Sequence of chain 1.XA:
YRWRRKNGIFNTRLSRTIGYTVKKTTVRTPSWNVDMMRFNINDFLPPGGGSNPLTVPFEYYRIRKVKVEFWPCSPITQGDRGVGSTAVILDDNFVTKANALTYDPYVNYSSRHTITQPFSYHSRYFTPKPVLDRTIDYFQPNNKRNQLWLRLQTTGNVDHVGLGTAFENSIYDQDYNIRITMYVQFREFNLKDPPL

Binding-site contacts:
Ligand atom C5 contacts residue TYR125 of chain 1.D at 4.0 Å (hydrophobic).
Ligand atom OP1 contacts residue TRP71 of chain 1.D at 3.4 Å.
Ligand atom OP2 contacts residue ARG112 of chain 1.C at 2.6 Å (salt-bridge).
Ligand atom O6 contacts residue LYS67 of chain 1.D at 4.1 Å.
Ligand atom N1 contacts residue TYR125 of chain 1.D at 4.0 Å.
Ligand atom C5 contacts residue LYS67 of chain 1.D at 4.0 Å.
Ligand atom C6 contacts residue LYS67 of chain 1.D at 3.8 Å.
Ligand atom O3' contacts residue THR114 of chain 1.C at 3.7 Å.
Ligand atom C8 contacts residue LYS67 of chain 1.D at 3.3 Å.
Ligand atom C2' contacts residue LYS67 of chain 1.D at 3.7 Å.
Ligand atom N9 contacts residue TYR125 of chain 1.D at 4.0 Å.
Ligand atom N2 contacts residue TYR125 of chain 1.D at 3.8 Å.
Ligand atom OP2 contacts residue TYR183 of chain 1.D at 3.2 Å.
Ligand atom C2' contacts residue TYR125 of chain 1.D at 3.8 Å (hydrophobic).
Ligand atom OP1 contacts residue LYS6 of chain 1.XA at 3.9 Å.
Ligand atom P contacts residue ARG112 of chain 1.C at 4.0 Å.
Ligand atom P contacts residue THR114 of chain 1.C at 3.2 Å.
Ligand atom O3' contacts residue ASN11 of chain 1.D at 3.5 Å (h-bond).
Ligand atom C2 contacts residue TYR125 of chain 1.D at 3.7 Å (hydrophobic).
Ligand atom N7 contacts residue LYS67 of chain 1.D at 3.0 Å (salt-bridge).
Ligand atom P contacts residue ARG13 of chain 1.D at 3.4 Å.
Ligand atom OP2 contacts residue ARG13 of chain 1.D at 2.2 Å (salt-bridge).
Ligand atom C8 contacts residue TYR183 of chain 1.D at 3.7 Å (hydrophobic).
Ligand atom OP2 contacts residue TYR121 of chain 1.D at 3.1 Å.
Ligand atom C4' contacts residue ASN11 of chain 1.D at 4.2 Å.
Ligand atom C3' contacts residue ARG13 of chain 1.D at 4.1 Å.
Ligand atom O3' contacts residue ARG13 of chain 1.D at 4.0 Å.
Ligand atom OP2 contacts residue THR114 of chain 1.C at 2.3 Å (h-bond).
Ligand atom C2' contacts residue TYR183 of chain 1.D at 3.9 Å (hydrophobic).
Ligand atom C6 contacts residue TYR125 of chain 1.D at 4.0 Å (hydrophobic).
Ligand atom C5' contacts residue TRP71 of chain 1.D at 3.7 Å (hydrophobic).
Ligand atom OP1 contacts residue THR114 of chain 1.C at 3.5 Å (h-bond).
Ligand atom C4 contacts residue TYR125 of chain 1.D at 4.0 Å (hydrophobic).
Ligand atom OP1 contacts residue ARG13 of chain 1.D at 3.9 Å.
Ligand atom O6 contacts residue TYR125 of chain 1.D at 4.2 Å.
Ligand atom P contacts residue TYR121 of chain 1.D at 4.2 Å.
Ligand atom C3' contacts residue TYR183 of chain 1.D at 3.7 Å (hydrophobic).
Ligand atom O6 contacts residue SER123 of chain 1.D at 3.9 Å.
Ligand atom N3 contacts residue TYR125 of chain 1.D at 3.8 Å.
Ligand atom O5' contacts residue TYR183 of chain 1.D at 4.0 Å.

Sequence of chain 1.D:
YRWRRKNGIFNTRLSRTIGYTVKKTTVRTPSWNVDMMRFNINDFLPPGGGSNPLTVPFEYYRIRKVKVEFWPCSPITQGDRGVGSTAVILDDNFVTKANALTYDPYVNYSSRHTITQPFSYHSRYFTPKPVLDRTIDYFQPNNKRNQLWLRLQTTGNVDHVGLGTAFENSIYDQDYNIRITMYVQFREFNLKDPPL

This small molecule binds to this protein.
Small molecule (SMILES): Nc1ccn([C@H]2C[C@H](O[P](=O)(O)OC[C@H]3O[C@@H](n4ccc(N)nc4=O)C[C@@H]3O[P](=O)(O)OC[C@H]3O[C@@H](n4cnc5c(=O)[nH]c(N)nc54)C[C@@H]3O[P](=O)(O)OC[C@H]3O[C@@H](n4cnc5c(=O)[nH]c(N)nc54)C[C@@H]3O)[C@@H](COP(=O)=O)O2)c(=O)n1

Sequence of chain 1.C:
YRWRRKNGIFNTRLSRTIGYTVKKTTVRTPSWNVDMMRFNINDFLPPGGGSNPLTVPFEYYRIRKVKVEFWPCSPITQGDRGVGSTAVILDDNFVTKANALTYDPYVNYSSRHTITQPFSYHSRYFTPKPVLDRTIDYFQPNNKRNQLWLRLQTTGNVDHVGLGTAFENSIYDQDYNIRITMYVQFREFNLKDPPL